Sequence of chain 1.C:
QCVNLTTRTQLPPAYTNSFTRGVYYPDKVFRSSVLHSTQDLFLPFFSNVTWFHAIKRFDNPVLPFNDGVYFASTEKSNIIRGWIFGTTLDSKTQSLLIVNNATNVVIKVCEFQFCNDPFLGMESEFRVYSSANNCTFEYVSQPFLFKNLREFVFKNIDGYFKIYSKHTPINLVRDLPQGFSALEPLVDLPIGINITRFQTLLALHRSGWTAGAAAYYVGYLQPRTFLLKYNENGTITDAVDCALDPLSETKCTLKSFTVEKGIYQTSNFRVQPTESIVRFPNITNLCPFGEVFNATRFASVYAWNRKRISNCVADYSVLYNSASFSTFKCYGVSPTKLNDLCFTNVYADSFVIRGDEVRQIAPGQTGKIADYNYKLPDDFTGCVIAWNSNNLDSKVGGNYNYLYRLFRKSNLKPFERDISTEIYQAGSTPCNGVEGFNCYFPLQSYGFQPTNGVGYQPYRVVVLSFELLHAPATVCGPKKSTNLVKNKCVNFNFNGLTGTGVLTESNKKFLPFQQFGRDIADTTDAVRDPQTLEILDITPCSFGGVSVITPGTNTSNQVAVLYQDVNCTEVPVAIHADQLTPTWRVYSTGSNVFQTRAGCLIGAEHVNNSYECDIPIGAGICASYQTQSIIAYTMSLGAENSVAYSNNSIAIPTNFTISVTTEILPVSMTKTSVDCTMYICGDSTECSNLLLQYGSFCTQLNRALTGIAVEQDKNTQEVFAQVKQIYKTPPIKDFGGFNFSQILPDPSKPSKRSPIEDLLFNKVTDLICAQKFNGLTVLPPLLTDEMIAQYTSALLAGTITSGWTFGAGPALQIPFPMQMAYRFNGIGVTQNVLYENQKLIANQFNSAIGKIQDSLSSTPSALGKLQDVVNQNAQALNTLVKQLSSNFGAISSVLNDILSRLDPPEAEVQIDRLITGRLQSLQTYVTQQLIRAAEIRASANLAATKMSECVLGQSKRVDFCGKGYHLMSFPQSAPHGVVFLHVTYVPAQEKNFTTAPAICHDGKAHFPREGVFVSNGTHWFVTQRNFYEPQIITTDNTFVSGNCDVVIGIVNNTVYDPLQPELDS

The small molecule below binds the protein below.
Small molecule (SMILES): CC(=O)N[C@@H]1[C@@H](O)[C@H](O)[C@@H](CO)O[C@H]1O

Binding-site contacts:
Ligand atom C5 contacts residue ASN17 of chain 1.C at 3.3 Å.
Ligand atom C5 contacts residue ARG246 of chain 1.C at 4.2 Å.
Ligand atom C2 contacts residue ASN17 of chain 1.C at 2.5 Å.
Ligand atom C8 contacts residue PHE79 of chain 1.C at 4.1 Å (hydrophobic).
Ligand atom C8 contacts residue LYS77 of chain 1.C at 4.3 Å.
Ligand atom O3 contacts residue ASN17 of chain 1.C at 3.2 Å (h-bond).
Ligand atom O6 contacts residue PHE140 of chain 1.C at 3.1 Å.
Ligand atom O5 contacts residue ASN17 of chain 1.C at 2.4 Å (h-bond).
Ligand atom O6 contacts residue ARG246 of chain 1.C at 2.7 Å (salt-bridge).
Ligand atom O7 contacts residue ARG21 of chain 1.C at 3.3 Å (salt-bridge).
Ligand atom C8 contacts residue ARG21 of chain 1.C at 3.4 Å.
Ligand atom C6 contacts residue ASN17 of chain 1.C at 4.3 Å.
Ligand atom C6 contacts residue PHE140 of chain 1.C at 3.5 Å (hydrophobic).
Ligand atom N2 contacts residue ASN17 of chain 1.C at 3.7 Å.
Ligand atom C7 contacts residue ARG21 of chain 1.C at 3.6 Å.
Ligand atom O5 contacts residue ASP138 of chain 1.C at 4.0 Å.
Ligand atom C3 contacts residue ASN17 of chain 1.C at 3.1 Å.
Ligand atom C6 contacts residue ARG246 of chain 1.C at 3.5 Å.
Ligand atom O4 contacts residue TRP258 of chain 1.C at 3.3 Å.
Ligand atom C4 contacts residue ASN17 of chain 1.C at 3.2 Å.
Ligand atom C1 contacts residue ASN17 of chain 1.C at 1.4 Å.